Binding-site contacts:
Ligand atom CZ contacts residue GLU76 of chain 1.O at 4.0 Å.
Ligand atom CE1 contacts residue PRO215 of chain 1.R at 3.9 Å (hydrophobic).
Ligand atom CG contacts residue GLU76 of chain 1.O at 3.5 Å.
Ligand atom C contacts residue GLU76 of chain 1.O at 3.3 Å.
Ligand atom CD1 contacts residue GLU76 of chain 1.O at 3.4 Å.
Ligand atom N contacts residue GLU76 of chain 1.O at 2.7 Å (salt-bridge).
Ligand atom CE1 contacts residue THR80 of chain 1.O at 3.9 Å.
Ligand atom CD contacts residue GLU76 of chain 1.O at 4.1 Å.
Ligand atom CG contacts residue TYR62 of chain 1.P at 3.9 Å (hydrophobic).
Ligand atom CE1 contacts residue ALA79 of chain 1.O at 4.1 Å (hydrophobic).
Ligand atom CG1 contacts residue GLU76 of chain 1.O at 3.9 Å.
Ligand atom NH1 contacts residue LYS53 of chain 1.P at 3.6 Å (salt-bridge).
Ligand atom NH1 contacts residue CYC1 of chain 1.FA at 2.9 Å (h-bond).
Ligand atom NE contacts residue CYC1 of chain 1.FA at 3.9 Å.
Ligand atom CD2 contacts residue GLU76 of chain 1.O at 4.0 Å.
Ligand atom CB contacts residue MET77 of chain 1.O at 3.5 Å (hydrophobic).
Ligand atom CZ contacts residue PRO215 of chain 1.R at 4.0 Å (hydrophobic).
Ligand atom CE1 contacts residue GLU76 of chain 1.O at 3.0 Å.
Ligand atom CZ contacts residue MET216 of chain 1.R at 4.1 Å (hydrophobic).
Ligand atom CB contacts residue TYR62 of chain 1.P at 3.3 Å (hydrophobic).
Ligand atom CZ contacts residue CYC1 of chain 1.FA at 3.0 Å.
Ligand atom CD1 contacts residue GLU76 of chain 1.O at 3.4 Å.
Ligand atom CA contacts residue TYR62 of chain 1.P at 4.0 Å (hydrophobic).
Ligand atom NH2 contacts residue CYC1 of chain 1.FA at 3.0 Å (h-bond).
Ligand atom CD2 contacts residue MET216 of chain 1.R at 3.7 Å (hydrophobic).
Ligand atom CB contacts residue GLU76 of chain 1.O at 4.1 Å.
Ligand atom CA contacts residue GLU76 of chain 1.O at 3.7 Å.
Ligand atom CG contacts residue GLU76 of chain 1.O at 3.7 Å.
Ligand atom CD1 contacts residue THR80 of chain 1.O at 3.6 Å.
Ligand atom O contacts residue MET77 of chain 1.O at 3.5 Å.
Ligand atom C contacts residue GLU76 of chain 1.O at 3.9 Å.
Ligand atom CE2 contacts residue GLU76 of chain 1.O at 4.2 Å.
Ligand atom CB contacts residue GLU76 of chain 1.O at 3.2 Å.
Ligand atom CE2 contacts residue MET216 of chain 1.R at 3.2 Å (hydrophobic).
Ligand atom O contacts residue GLU76 of chain 1.O at 4.1 Å.
Ligand atom NH2 contacts residue ALA57 of chain 1.P at 4.2 Å.
Ligand atom C contacts residue MET77 of chain 1.O at 3.8 Å (hydrophobic).
Ligand atom N contacts residue GLU76 of chain 1.O at 3.3 Å (salt-bridge).
Ligand atom CA contacts residue GLU76 of chain 1.O at 3.1 Å.
Ligand atom O contacts residue TYR62 of chain 1.P at 4.0 Å.

Sequence of chain 1.O:
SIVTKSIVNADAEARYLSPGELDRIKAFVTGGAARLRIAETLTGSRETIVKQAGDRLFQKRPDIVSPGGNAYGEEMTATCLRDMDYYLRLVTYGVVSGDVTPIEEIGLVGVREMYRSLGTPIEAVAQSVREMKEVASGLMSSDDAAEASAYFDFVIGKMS

Sequence of chain 1.P:
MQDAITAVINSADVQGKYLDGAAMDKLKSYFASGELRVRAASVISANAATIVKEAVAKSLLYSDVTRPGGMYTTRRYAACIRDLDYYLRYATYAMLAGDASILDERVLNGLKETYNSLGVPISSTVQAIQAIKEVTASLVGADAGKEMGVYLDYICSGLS

Sequence of chain 1.R:
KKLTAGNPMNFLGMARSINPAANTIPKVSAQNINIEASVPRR

This protein binds this small molecule.
Small molecule (SMILES): CC[C@H](C)[C@@H](C=O)NC(=O)[C@H](Cc1ccccc1)NC(=O)[C@H](CCCNC(N)=[NH2+])NC(=O)[C@@H](N)CCCNC(N)=[NH2+]